This protein binds this small molecule.
Small molecule (SMILES): CC(=O)N[C@@H]1[C@@H](O)[C@H](O)[C@@H](CO)O[C@H]1O

Sequence of chain 1.C:
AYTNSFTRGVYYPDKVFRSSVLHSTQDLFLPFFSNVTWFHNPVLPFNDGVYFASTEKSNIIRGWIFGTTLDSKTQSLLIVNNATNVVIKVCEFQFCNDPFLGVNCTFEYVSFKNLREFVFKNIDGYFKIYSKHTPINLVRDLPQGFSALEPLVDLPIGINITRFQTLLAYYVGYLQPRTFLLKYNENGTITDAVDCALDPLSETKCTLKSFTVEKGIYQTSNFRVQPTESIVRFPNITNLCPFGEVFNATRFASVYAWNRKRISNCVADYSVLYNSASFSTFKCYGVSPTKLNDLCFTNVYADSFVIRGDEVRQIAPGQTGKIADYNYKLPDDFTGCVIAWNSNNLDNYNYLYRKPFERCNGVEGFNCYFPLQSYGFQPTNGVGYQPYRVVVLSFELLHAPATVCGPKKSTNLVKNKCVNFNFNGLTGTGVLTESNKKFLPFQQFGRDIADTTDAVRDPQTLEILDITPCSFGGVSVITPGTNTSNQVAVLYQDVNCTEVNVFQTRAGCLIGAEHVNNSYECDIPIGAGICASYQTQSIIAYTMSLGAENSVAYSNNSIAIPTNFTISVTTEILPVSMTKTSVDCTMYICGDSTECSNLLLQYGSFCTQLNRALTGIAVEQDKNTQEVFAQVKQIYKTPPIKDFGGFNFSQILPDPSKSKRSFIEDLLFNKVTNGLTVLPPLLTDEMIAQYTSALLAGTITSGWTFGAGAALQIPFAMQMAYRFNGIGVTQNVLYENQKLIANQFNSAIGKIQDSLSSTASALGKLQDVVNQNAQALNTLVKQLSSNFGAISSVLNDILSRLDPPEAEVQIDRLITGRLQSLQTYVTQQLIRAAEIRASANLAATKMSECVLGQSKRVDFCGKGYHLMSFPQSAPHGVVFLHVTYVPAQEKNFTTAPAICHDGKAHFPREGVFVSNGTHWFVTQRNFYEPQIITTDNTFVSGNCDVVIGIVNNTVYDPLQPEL

Binding-site contacts:
Ligand atom C8 contacts residue THR143 of chain 1.C at 3.8 Å.
Ligand atom O7 contacts residue ASN141 of chain 1.C at 3.6 Å.
Ligand atom C2 contacts residue ASN141 of chain 1.C at 2.5 Å.
Ligand atom C4 contacts residue ASN141 of chain 1.C at 4.3 Å.
Ligand atom N2 contacts residue ASN141 of chain 1.C at 2.9 Å (h-bond).
Ligand atom C8 contacts residue ALA142 of chain 1.C at 3.8 Å (hydrophobic).
Ligand atom C8 contacts residue ASN141 of chain 1.C at 3.6 Å.
Ligand atom C3 contacts residue ASN141 of chain 1.C at 3.9 Å.
Ligand atom O5 contacts residue ASN141 of chain 1.C at 2.4 Å (h-bond).
Ligand atom C1 contacts residue ASN144 of chain 1.C at 4.3 Å.
Ligand atom O6 contacts residue VAL146 of chain 1.C at 4.4 Å.
Ligand atom C7 contacts residue ASN141 of chain 1.C at 3.5 Å.
Ligand atom C8 contacts residue ASN144 of chain 1.C at 4.1 Å.
Ligand atom C7 contacts residue ALA142 of chain 1.C at 4.4 Å (hydrophobic).
Ligand atom C1 contacts residue ASN141 of chain 1.C at 1.5 Å.
Ligand atom C5 contacts residue ASN141 of chain 1.C at 3.7 Å.
Ligand atom N2 contacts residue ASN144 of chain 1.C at 4.0 Å.
Ligand atom O7 contacts residue ALA142 of chain 1.C at 4.4 Å.